Sequence of chain 1.A:
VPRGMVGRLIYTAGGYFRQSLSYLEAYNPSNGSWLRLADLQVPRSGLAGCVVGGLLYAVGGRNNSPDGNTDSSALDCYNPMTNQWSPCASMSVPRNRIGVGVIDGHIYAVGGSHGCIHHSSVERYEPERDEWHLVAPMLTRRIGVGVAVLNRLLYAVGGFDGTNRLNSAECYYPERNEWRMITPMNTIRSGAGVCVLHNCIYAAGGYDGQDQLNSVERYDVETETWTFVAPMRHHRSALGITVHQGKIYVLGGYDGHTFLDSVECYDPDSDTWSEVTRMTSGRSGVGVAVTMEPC

Binding-site contacts:
Ligand atom C6 contacts residue ARG181 of chain 1.A at 3.1 Å.
Ligand atom C5 contacts residue ARG113 of chain 1.A at 3.0 Å.
Ligand atom C contacts residue SER206 of chain 1.A at 4.1 Å.
Ligand atom OXT contacts residue ARG113 of chain 1.A at 4.4 Å.
Ligand atom C5 contacts residue ARG181 of chain 1.A at 4.2 Å.
Ligand atom C contacts residue TYR223 of chain 1.A at 4.0 Å (hydrophobic).
Ligand atom C contacts residue SER253 of chain 1.A at 3.9 Å.
Ligand atom C5 contacts residue TYR223 of chain 1.A at 4.4 Å (hydrophobic).
Ligand atom O8 contacts residue TYR223 of chain 1.A at 4.1 Å.
Ligand atom O7 contacts residue SER206 of chain 1.A at 4.4 Å.
Ligand atom C6 contacts residue PHE176 of chain 1.A at 4.4 Å (hydrophobic).
Ligand atom O7 contacts residue PHE176 of chain 1.A at 4.0 Å.
Ligand atom C4 contacts residue TYR223 of chain 1.A at 3.8 Å (hydrophobic).
Ligand atom O contacts residue ARG113 of chain 1.A at 3.1 Å (salt-bridge).
Ligand atom C6 contacts residue TYR223 of chain 1.A at 4.5 Å (hydrophobic).
Ligand atom C6 contacts residue SER206 of chain 1.A at 3.6 Å.
Ligand atom O8 contacts residue PHE176 of chain 1.A at 3.9 Å.
Ligand atom O8 contacts residue ARG113 of chain 1.A at 4.3 Å.
Ligand atom O8 contacts residue ARG181 of chain 1.A at 2.4 Å (salt-bridge).
Ligand atom C6 contacts residue ARG113 of chain 1.A at 3.3 Å.
Ligand atom O7 contacts residue ARG181 of chain 1.A at 2.7 Å (salt-bridge).
Ligand atom C4 contacts residue SER206 of chain 1.A at 3.6 Å.
Ligand atom O contacts residue GLY207 of chain 1.A at 3.5 Å.
Ligand atom C5 contacts residue SER206 of chain 1.A at 3.9 Å.
Ligand atom O contacts residue ALA254 of chain 1.A at 3.8 Å.
Ligand atom OXT contacts residue TYR223 of chain 1.A at 4.2 Å.
Ligand atom OXT contacts residue SER253 of chain 1.A at 3.3 Å (h-bond).
Ligand atom O8 contacts residue SER206 of chain 1.A at 3.1 Å (h-bond).
Ligand atom C4 contacts residue ARG113 of chain 1.A at 3.0 Å.
Ligand atom O contacts residue SER253 of chain 1.A at 3.8 Å.
Ligand atom C contacts residue ARG113 of chain 1.A at 3.3 Å.
Ligand atom O7 contacts residue ARG113 of chain 1.A at 3.1 Å (salt-bridge).
Ligand atom O contacts residue SER206 of chain 1.A at 3.7 Å.

A protein and the small-molecule ligand that binds it are described below.
Small molecule (SMILES): O=C(O)/C=C/C(=O)O